Sequence of chain 1.L:
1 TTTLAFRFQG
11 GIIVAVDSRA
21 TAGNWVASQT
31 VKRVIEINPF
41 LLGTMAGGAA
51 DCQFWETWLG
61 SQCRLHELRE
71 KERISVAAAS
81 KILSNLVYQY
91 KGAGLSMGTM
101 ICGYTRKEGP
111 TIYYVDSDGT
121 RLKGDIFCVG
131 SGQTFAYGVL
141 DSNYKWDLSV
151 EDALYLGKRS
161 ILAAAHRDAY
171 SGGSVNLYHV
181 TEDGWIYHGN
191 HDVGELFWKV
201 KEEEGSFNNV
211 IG

Sequence of chain 1.K:
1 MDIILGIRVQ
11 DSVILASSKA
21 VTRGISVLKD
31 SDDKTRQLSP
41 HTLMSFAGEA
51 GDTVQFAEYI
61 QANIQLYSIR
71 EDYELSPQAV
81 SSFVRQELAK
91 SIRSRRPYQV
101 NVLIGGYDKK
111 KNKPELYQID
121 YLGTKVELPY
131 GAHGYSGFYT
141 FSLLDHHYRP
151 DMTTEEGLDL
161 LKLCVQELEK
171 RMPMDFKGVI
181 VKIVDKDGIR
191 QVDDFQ

This small molecule binds to this protein.
Small molecule (SMILES): COc1cc(C=CCCCN2CCCN(CCC/C=C/c3cc(OC)c(OC)c(OC)c3)CC2)cc(OC)c1OC

Binding-site contacts:
Ligand atom C44 contacts residue GLY47 of chain 1.L at 4.1 Å.
Ligand atom C38 contacts residue GLY47 of chain 1.L at 3.7 Å.
Ligand atom C39 contacts residue GLY47 of chain 1.L at 3.5 Å.
Ligand atom C36 contacts residue THR1 of chain 1.L at 3.2 Å.
Ligand atom C29 contacts residue GLY47 of chain 1.L at 4.1 Å.
Ligand atom C28 contacts residue GLY47 of chain 1.L at 3.6 Å.
Ligand atom C36 contacts residue ALA46 of chain 1.L at 4.0 Å (hydrophobic).
Ligand atom C31 contacts residue SER131 of chain 1.L at 3.7 Å.
Ligand atom O42 contacts residue GLY47 of chain 1.L at 3.8 Å.
Ligand atom C11 contacts residue GLU49 of chain 1.K at 4.0 Å.
Ligand atom C19 contacts residue ASP118 of chain 1.L at 3.5 Å.
Ligand atom C29 contacts residue GLY130 of chain 1.L at 4.1 Å.
Ligand atom C36 contacts residue GLY47 of chain 1.L at 3.5 Å.
Ligand atom C31 contacts residue GLY130 of chain 1.L at 3.5 Å.
Ligand atom C13 contacts residue GLY24 of chain 1.K at 3.5 Å.
Ligand atom C12 contacts residue MET1 of chain 1.K at 3.5 Å (hydrophobic).
Ligand atom N20 contacts residue ASP116 of chain 1.L at 4.2 Å.
Ligand atom O6 contacts residue GLU49 of chain 1.K at 3.8 Å.
Ligand atom C18 contacts residue ASP118 of chain 1.L at 3.7 Å.
Ligand atom C13 contacts residue THR22 of chain 1.K at 4.1 Å.
Ligand atom C19 contacts residue ASP116 of chain 1.L at 4.0 Å.
Ligand atom C27 contacts residue GLY47 of chain 1.L at 4.1 Å.
Ligand atom C16 contacts residue GLY24 of chain 1.K at 4.0 Å.
Ligand atom C16 contacts residue ASP118 of chain 1.L at 4.1 Å.
Ligand atom C45 contacts residue ALA20 of chain 1.L at 4.0 Å (hydrophobic).
Ligand atom C37 contacts residue GLY47 of chain 1.L at 3.8 Å.
Ligand atom C16 contacts residue ARG23 of chain 1.K at 3.6 Å.
Ligand atom O41 contacts residue THR1 of chain 1.L at 2.8 Å (h-bond).
Ligand atom C22 contacts residue TYR114 of chain 1.L at 4.1 Å (hydrophobic).
Ligand atom C44 contacts residue MET45 of chain 1.L at 4.2 Å (hydrophobic).
Ligand atom C43 contacts residue GLY47 of chain 1.L at 3.8 Å.
Ligand atom C13 contacts residue ARG23 of chain 1.K at 3.9 Å.
Ligand atom C38 contacts residue THR1 of chain 1.L at 3.1 Å.
Ligand atom C33 contacts residue THR1 of chain 1.L at 4.0 Å.
Ligand atom C33 contacts residue GLY47 of chain 1.L at 3.8 Å.
Ligand atom C44 contacts residue THR1 of chain 1.L at 4.0 Å.
Ligand atom C14 contacts residue GLY24 of chain 1.K at 3.9 Å.
Ligand atom C45 contacts residue THR21 of chain 1.L at 4.1 Å.
Ligand atom C21 contacts residue MET97 of chain 1.L at 4.1 Å (hydrophobic).
Ligand atom C23 contacts residue MET97 of chain 1.L at 3.4 Å (hydrophobic).